Binding-site contacts:
Ligand atom N5 contacts residue CYS145 of chain 1.B at 2.7 Å (h-bond).
Ligand atom F1 contacts residue MET165 of chain 1.B at 3.5 Å.
Ligand atom O1 contacts residue HIS163 of chain 1.B at 2.8 Å (h-bond).
Ligand atom N5 contacts residue GLY143 of chain 1.B at 3.4 Å (h-bond).
Ligand atom F3 contacts residue PRO168 of chain 1.B at 3.7 Å.
Ligand atom C23 contacts residue GLU166 of chain 1.B at 3.3 Å.
Ligand atom C4 contacts residue CYS145 of chain 1.B at 3.3 Å (hydrophobic).
Ligand atom O4 contacts residue GLN189 of chain 1.B at 3.5 Å.
Ligand atom N1 contacts residue HIS164 of chain 1.B at 3.0 Å (h-bond).
Ligand atom N1 contacts residue CYS145 of chain 1.B at 3.0 Å (h-bond).
Ligand atom O1 contacts residue PHE140 of chain 1.B at 3.5 Å.
Ligand atom N2 contacts residue PHE140 of chain 1.B at 3.5 Å (h-bond).
Ligand atom F2 contacts residue MET165 of chain 1.B at 3.1 Å.
Ligand atom O1 contacts residue GLU166 of chain 1.B at 3.5 Å.
Ligand atom C19 contacts residue HIS41 of chain 1.B at 3.7 Å.
Ligand atom N5 contacts residue SER144 of chain 1.B at 3.5 Å (h-bond).
Ligand atom C9 contacts residue HIS164 of chain 1.B at 3.5 Å.
Ligand atom C8 contacts residue GLU166 of chain 1.B at 3.5 Å.
Ligand atom C14 contacts residue GLU166 of chain 1.B at 3.7 Å.
Ligand atom C22 contacts residue GLU166 of chain 1.B at 3.4 Å.
Ligand atom C3 contacts residue CYS145 of chain 1.B at 1.8 Å (hydrophobic).
Ligand atom C1 contacts residue HIS164 of chain 1.B at 3.8 Å.
Ligand atom C20 contacts residue ARG188 of chain 1.B at 3.9 Å.
Ligand atom O1 contacts residue SER144 of chain 1.B at 3.9 Å.
Ligand atom F1 contacts residue GLN192 of chain 1.B at 3.2 Å.
Ligand atom C22 contacts residue MET165 of chain 1.B at 3.9 Å (hydrophobic).
Ligand atom O3 contacts residue GLU166 of chain 1.B at 2.9 Å (salt-bridge).
Ligand atom F2 contacts residue GLU166 of chain 1.B at 2.7 Å.
Ligand atom N4 contacts residue GLU166 of chain 1.B at 2.8 Å (salt-bridge).
Ligand atom O3 contacts residue MET165 of chain 1.B at 3.4 Å.
Ligand atom N2 contacts residue GLU166 of chain 1.B at 3.2 Å (salt-bridge).
Ligand atom C2 contacts residue CYS145 of chain 1.B at 2.7 Å (hydrophobic).
Ligand atom C4 contacts residue HIS163 of chain 1.B at 3.9 Å.
Ligand atom C21 contacts residue GLU166 of chain 1.B at 3.6 Å.
Ligand atom O1 contacts residue HIS172 of chain 1.B at 3.8 Å.
Ligand atom F3 contacts residue GLU166 of chain 1.B at 3.6 Å.
Ligand atom O4 contacts residue ARG188 of chain 1.B at 3.8 Å.
Ligand atom C6 contacts residue ASN142 of chain 1.B at 3.8 Å.
Ligand atom F1 contacts residue THR190 of chain 1.B at 3.3 Å.
Ligand atom F2 contacts residue LEU167 of chain 1.B at 3.2 Å.

This protein binds this small molecule.
Small molecule (SMILES): [H]/N=C/[C@H](C[C@@H]1CCNC1=O)NC(=O)[C@@H]1[C@@H]2[C@H](CN1C(=O)[C@@H](NC(=O)C(F)(F)F)C(C)(C)C)C2(C)C

Sequence of chain 1.B:
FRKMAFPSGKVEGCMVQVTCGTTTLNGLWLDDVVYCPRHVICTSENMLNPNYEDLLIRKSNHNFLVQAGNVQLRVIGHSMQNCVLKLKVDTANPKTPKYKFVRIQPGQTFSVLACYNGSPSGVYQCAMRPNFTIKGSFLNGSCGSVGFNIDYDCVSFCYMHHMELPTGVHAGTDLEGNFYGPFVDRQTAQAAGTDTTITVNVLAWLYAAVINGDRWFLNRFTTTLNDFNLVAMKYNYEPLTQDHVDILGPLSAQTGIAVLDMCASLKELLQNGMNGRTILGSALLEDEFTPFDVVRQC